Sequence of chain 1.B:
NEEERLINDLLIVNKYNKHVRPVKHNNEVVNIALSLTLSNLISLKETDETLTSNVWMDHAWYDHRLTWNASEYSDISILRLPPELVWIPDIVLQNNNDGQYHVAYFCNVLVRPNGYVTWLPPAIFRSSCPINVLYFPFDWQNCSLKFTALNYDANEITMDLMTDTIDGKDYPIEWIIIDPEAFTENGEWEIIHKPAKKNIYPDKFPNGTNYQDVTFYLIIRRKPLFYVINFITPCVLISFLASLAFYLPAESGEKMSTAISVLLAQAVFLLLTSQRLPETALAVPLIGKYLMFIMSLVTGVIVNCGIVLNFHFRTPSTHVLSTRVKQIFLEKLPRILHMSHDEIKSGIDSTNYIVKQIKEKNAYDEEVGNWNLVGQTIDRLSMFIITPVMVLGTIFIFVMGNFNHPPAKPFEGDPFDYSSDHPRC

Sequence of chain 1.A:
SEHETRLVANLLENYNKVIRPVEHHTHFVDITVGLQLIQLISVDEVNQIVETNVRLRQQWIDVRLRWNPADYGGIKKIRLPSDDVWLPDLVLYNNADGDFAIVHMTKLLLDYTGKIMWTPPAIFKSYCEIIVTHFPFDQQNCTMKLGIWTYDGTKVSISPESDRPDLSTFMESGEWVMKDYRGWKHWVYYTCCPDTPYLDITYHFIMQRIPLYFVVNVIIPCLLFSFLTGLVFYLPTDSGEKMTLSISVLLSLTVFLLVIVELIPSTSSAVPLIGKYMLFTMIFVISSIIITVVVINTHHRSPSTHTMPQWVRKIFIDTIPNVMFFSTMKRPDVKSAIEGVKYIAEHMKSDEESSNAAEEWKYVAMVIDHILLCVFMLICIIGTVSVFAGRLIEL

Binding-site contacts:
Ligand atom C13 contacts residue TYR198 of chain 1.A at 3.7 Å (hydrophobic).
Ligand atom O20 contacts residue CYS192 of chain 1.A at 2.8 Å.
Ligand atom C7 contacts residue THR150 of chain 1.A at 3.9 Å.
Ligand atom C37 contacts residue TRP149 of chain 1.A at 3.7 Å (hydrophobic).
Ligand atom C14 contacts residue TYR198 of chain 1.A at 4.2 Å (hydrophobic).
Ligand atom C37 contacts residue TYR93 of chain 1.A at 3.4 Å (hydrophobic).
Ligand atom O8 contacts residue TRP149 of chain 1.A at 3.4 Å (h-bond).
Ligand atom C36 contacts residue TRP149 of chain 1.A at 3.9 Å (hydrophobic).
Ligand atom C27 contacts residue ARG113 of chain 1.B at 3.3 Å.
Ligand atom C38 contacts residue TRP149 of chain 1.A at 3.6 Å (hydrophobic).
Ligand atom C1 contacts residue TYR198 of chain 1.A at 3.9 Å (hydrophobic).
Ligand atom C15 contacts residue TYR190 of chain 1.A at 3.4 Å (hydrophobic).
Ligand atom C10 contacts residue LEU121 of chain 1.B at 3.8 Å (hydrophobic).
Ligand atom O5 contacts residue TRP149 of chain 1.A at 4.0 Å.
Ligand atom C19 contacts residue CYS192 of chain 1.A at 3.4 Å (hydrophobic).
Ligand atom C34 contacts residue TYR190 of chain 1.A at 3.7 Å (hydrophobic).
Ligand atom C38 contacts residue TYR93 of chain 1.A at 3.5 Å (hydrophobic).
Ligand atom C33 contacts residue TYR190 of chain 1.A at 3.1 Å (hydrophobic).
Ligand atom C34 contacts residue TYR198 of chain 1.A at 3.8 Å (hydrophobic).
Ligand atom C18 contacts residue CYS192 of chain 1.A at 3.8 Å (hydrophobic).
Ligand atom C3 contacts residue TYR198 of chain 1.A at 3.9 Å (hydrophobic).
Ligand atom C34 contacts residue TYR93 of chain 1.A at 3.9 Å (hydrophobic).
Ligand atom C6 contacts residue TRP149 of chain 1.A at 3.3 Å (hydrophobic).
Ligand atom C32 contacts residue TYR190 of chain 1.A at 3.3 Å (hydrophobic).
Ligand atom O20 contacts residue CYS193 of chain 1.A at 3.5 Å (h-bond).
Ligand atom C12 contacts residue TYR198 of chain 1.A at 4.2 Å (hydrophobic).
Ligand atom C11 contacts residue TYR198 of chain 1.A at 4.0 Å (hydrophobic).
Ligand atom C7 contacts residue TRP149 of chain 1.A at 3.4 Å (hydrophobic).
Ligand atom C7 contacts residue LEU111 of chain 1.B at 4.2 Å (hydrophobic).
Ligand atom C35 contacts residue LEU121 of chain 1.B at 3.8 Å (hydrophobic).
Ligand atom C4 contacts residue TYR198 of chain 1.A at 4.2 Å (hydrophobic).
Ligand atom C16 contacts residue TYR190 of chain 1.A at 4.0 Å (hydrophobic).
Ligand atom O5 contacts residue LEU121 of chain 1.B at 3.8 Å.
Ligand atom C26 contacts residue ARG113 of chain 1.B at 3.4 Å.
Ligand atom C33 contacts residue TYR198 of chain 1.A at 3.7 Å (hydrophobic).
Ligand atom C36 contacts residue LEU121 of chain 1.B at 3.7 Å (hydrophobic).
Ligand atom O8 contacts residue LEU121 of chain 1.B at 3.9 Å.
Ligand atom C35 contacts residue TRP57 of chain 1.B at 4.3 Å (hydrophobic).
Ligand atom C6 contacts residue LEU121 of chain 1.B at 4.2 Å (hydrophobic).
Ligand atom C2 contacts residue TYR190 of chain 1.A at 4.0 Å (hydrophobic).

This protein binds this small molecule.
Small molecule (SMILES): C=CC[N+]1([C@H]2C[C@H]3[C@@H]4CC[C@H]5C[C@H](O)[C@@H](N6CCOCC6)C[C@]5(C)[C@H]4CC[C@]3(C)[C@H]2OC(C)=O)CCCC1